The small molecule below binds the protein below.
Small molecule (SMILES): Nc1nc2c(ncn2[C@@H]2O[C@H](CO[P](=O)(O)O[P](=O)(O)NP(=O)(O)O)[C@@H](O)[C@H]2O)c(=O)[nH]1

Binding-site contacts:
Ligand atom O3A contacts residue ALA13 of chain 1.A at 3.4 Å.
Ligand atom O1B contacts residue GLY15 of chain 1.A at 3.0 Å (h-bond).
Ligand atom O3G contacts residue THR35 of chain 1.A at 3.2 Å (h-bond).
Ligand atom O2A contacts residue TYR32 of chain 1.A at 3.3 Å.
Ligand atom O1B contacts residue LYS16 of chain 1.A at 2.9 Å (salt-bridge).
Ligand atom O5' contacts residue CYS18 of chain 1.A at 3.3 Å (h-bond).
Ligand atom N1 contacts residue ASP118 of chain 1.A at 2.7 Å (salt-bridge).
Ligand atom O2B contacts residue THR17 of chain 1.A at 2.5 Å (h-bond).
Ligand atom O2G contacts residue THR35 of chain 1.A at 3.0 Å (h-bond).
Ligand atom O5' contacts residue TYR32 of chain 1.A at 3.2 Å.
Ligand atom O2G contacts residue THR58 of chain 1.A at 3.1 Å (h-bond).
Ligand atom O1G contacts residue GLY60 of chain 1.A at 3.2 Å (h-bond).
Ligand atom O1G contacts residue GLN61 of chain 1.A at 3.1 Å (h-bond).
Ligand atom O1A contacts residue THR17 of chain 1.A at 3.3 Å (h-bond).
Ligand atom O3G contacts residue GLN61 of chain 1.A at 2.8 Å (h-bond).
Ligand atom O2B contacts residue MG1 of chain 1.G at 3.2 Å.
Ligand atom N2 contacts residue LEU119 of chain 1.A at 3.4 Å.
Ligand atom O1A contacts residue CYS18 of chain 1.A at 2.9 Å (h-bond).
Ligand atom N2 contacts residue ASP118 of chain 1.A at 2.8 Å (salt-bridge).
Ligand atom O1G contacts residue ALA13 of chain 1.A at 3.3 Å (h-bond).
Ligand atom PG contacts residue MG1 of chain 1.G at 2.0 Å.
Ligand atom O2B contacts residue LYS16 of chain 1.A at 3.2 Å (salt-bridge).
Ligand atom N3B contacts residue MG1 of chain 1.G at 2.5 Å.
Ligand atom O2A contacts residue THR17 of chain 1.A at 3.4 Å.
Ligand atom O1G contacts residue LYS16 of chain 1.A at 3.0 Å (salt-bridge).
Ligand atom PB contacts residue MG1 of chain 1.G at 3.4 Å.
Ligand atom O3A contacts residue GLY15 of chain 1.A at 3.0 Å (h-bond).
Ligand atom O3G contacts residue PRO34 of chain 1.A at 3.4 Å.
Ligand atom O2G contacts residue LYS16 of chain 1.A at 2.9 Å (salt-bridge).
Ligand atom N3B contacts residue TYR32 of chain 1.A at 3.1 Å.
Ligand atom O3G contacts residue TYR32 of chain 1.A at 2.7 Å (h-bond).
Ligand atom O3G contacts residue MG1 of chain 1.G at 2.0 Å.
Ligand atom O4' contacts residue LYS116 of chain 1.A at 3.4 Å.
Ligand atom N3B contacts residue ALA13 of chain 1.A at 3.4 Å (h-bond).
Ligand atom O1B contacts residue VAL14 of chain 1.A at 3.1 Å (h-bond).
Ligand atom O2' contacts residue PHE28 of chain 1.A at 3.4 Å.
Ligand atom O6 contacts residue SER158 of chain 1.A at 3.0 Å (h-bond).
Ligand atom O6 contacts residue ALA159 of chain 1.A at 2.7 Å (h-bond).
Ligand atom O2G contacts residue MG1 of chain 1.G at 1.9 Å.
Ligand atom O1A contacts residue GLY15 of chain 1.A at 3.2 Å.

Sequence of chain 1.A:
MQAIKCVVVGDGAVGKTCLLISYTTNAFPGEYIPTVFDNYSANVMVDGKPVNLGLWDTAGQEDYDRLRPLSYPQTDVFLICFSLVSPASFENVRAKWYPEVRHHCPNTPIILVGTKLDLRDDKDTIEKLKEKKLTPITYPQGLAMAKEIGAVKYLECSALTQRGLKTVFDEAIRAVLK